Sequence of chain 1.F:
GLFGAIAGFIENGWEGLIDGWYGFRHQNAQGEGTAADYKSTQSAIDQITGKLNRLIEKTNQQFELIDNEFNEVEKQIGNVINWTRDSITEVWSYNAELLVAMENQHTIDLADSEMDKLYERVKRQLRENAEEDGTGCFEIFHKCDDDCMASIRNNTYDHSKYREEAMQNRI

The small molecule below binds the protein below.
Small molecule (SMILES): CC(=O)N[C@@H]1[C@@H](O)[C@H](O)[C@@H](CO)O[C@H]1O

Binding-site contacts:
Ligand atom O3 contacts residue GLU72 of chain 1.F at 3.1 Å (salt-bridge).
Ligand atom C3 contacts residue ASN82 of chain 1.F at 3.8 Å.
Ligand atom C8 contacts residue GLY78 of chain 1.F at 3.6 Å.
Ligand atom C8 contacts residue LYS75 of chain 1.F at 3.6 Å.
Ligand atom N2 contacts residue ASN79 of chain 1.F at 4.4 Å.
Ligand atom C4 contacts residue ASN82 of chain 1.F at 4.2 Å.
Ligand atom C8 contacts residue GLU72 of chain 1.F at 3.7 Å.
Ligand atom C5 contacts residue ASN82 of chain 1.F at 3.6 Å.
Ligand atom N2 contacts residue ASN82 of chain 1.F at 3.0 Å (h-bond).
Ligand atom C8 contacts residue ASN79 of chain 1.F at 3.5 Å.
Ligand atom O7 contacts residue ASN82 of chain 1.F at 4.1 Å.
Ligand atom N2 contacts residue GLY78 of chain 1.F at 4.3 Å.
Ligand atom O5 contacts residue ASN82 of chain 1.F at 2.3 Å (h-bond).
Ligand atom C2 contacts residue ASN82 of chain 1.F at 2.5 Å.
Ligand atom C1 contacts residue ASN82 of chain 1.F at 1.4 Å.
Ligand atom O7 contacts residue GLU72 of chain 1.F at 4.4 Å.
Ligand atom C7 contacts residue ASN79 of chain 1.F at 3.4 Å.
Ligand atom C7 contacts residue GLY78 of chain 1.F at 4.3 Å.
Ligand atom N2 contacts residue GLU72 of chain 1.F at 4.1 Å.
Ligand atom O7 contacts residue LYS75 of chain 1.F at 2.9 Å (salt-bridge).
Ligand atom C7 contacts residue LYS75 of chain 1.F at 3.6 Å.
Ligand atom O7 contacts residue ASN79 of chain 1.F at 3.0 Å (h-bond).
Ligand atom C7 contacts residue ASN82 of chain 1.F at 3.8 Å.
Ligand atom C7 contacts residue GLU72 of chain 1.F at 3.9 Å.
Ligand atom C3 contacts residue GLU72 of chain 1.F at 3.7 Å.